This small molecule binds to this protein.
Small molecule (SMILES): N#Cc1cccc2[nH]nc(N)c12

Binding-site contacts:
Ligand atom CAE contacts residue LEU162 of chain 1.A at 4.1 Å (hydrophobic).
Ligand atom CAD contacts residue MET108 of chain 1.A at 3.7 Å (hydrophobic).
Ligand atom CAC contacts residue VAL47 of chain 1.A at 4.0 Å (hydrophobic).
Ligand atom CAB contacts residue VAL47 of chain 1.A at 3.8 Å (hydrophobic).
Ligand atom CAH contacts residue ALA60 of chain 1.A at 3.6 Å (hydrophobic).
Ligand atom CAL contacts residue LEU162 of chain 1.A at 3.6 Å (hydrophobic).
Ligand atom CAK contacts residue LEU39 of chain 1.A at 4.2 Å (hydrophobic).
Ligand atom C5 contacts residue VAL47 of chain 1.A at 4.3 Å (hydrophobic).
Ligand atom NAI contacts residue MET111 of chain 1.A at 3.3 Å (h-bond).
Ligand atom CAB contacts residue LEU162 of chain 1.A at 4.3 Å (hydrophobic).
Ligand atom NAJ contacts residue LEU39 of chain 1.A at 4.4 Å.
Ligand atom NAJ contacts residue ALA60 of chain 1.A at 3.7 Å.
Ligand atom CAE contacts residue ALA60 of chain 1.A at 4.2 Å (hydrophobic).
Ligand atom NAA contacts residue GLN118 of chain 1.A at 3.9 Å.
Ligand atom CAK contacts residue LEU162 of chain 1.A at 4.1 Å (hydrophobic).
Ligand atom C5 contacts residue LEU162 of chain 1.A at 3.7 Å (hydrophobic).
Ligand atom NAM contacts residue ALA60 of chain 1.A at 3.2 Å.
Ligand atom NAM contacts residue LEU162 of chain 1.A at 3.6 Å.
Ligand atom NAJ contacts residue LEU162 of chain 1.A at 4.0 Å.
Ligand atom NAJ contacts residue HIS110 of chain 1.A at 3.7 Å.
Ligand atom NAJ contacts residue MET111 of chain 1.A at 3.0 Å (h-bond).
Ligand atom CAD contacts residue CYS172 of chain 1.A at 4.2 Å (hydrophobic).
Ligand atom NAI contacts residue LEU39 of chain 1.A at 3.8 Å.
Ligand atom NAM contacts residue MET111 of chain 1.A at 3.9 Å.
Ligand atom CAD contacts residue VAL47 of chain 1.A at 4.2 Å (hydrophobic).
Ligand atom CAL contacts residue ALA60 of chain 1.A at 4.1 Å (hydrophobic).
Ligand atom NAA contacts residue LEU39 of chain 1.A at 3.4 Å (h-bond).
Ligand atom CAL contacts residue MET108 of chain 1.A at 3.4 Å (hydrophobic).
Ligand atom NAM contacts residue GLU109 of chain 1.A at 2.9 Å (salt-bridge).
Ligand atom NAI contacts residue GLY114 of chain 1.A at 3.9 Å.
Ligand atom CAD contacts residue LEU162 of chain 1.A at 4.1 Å (hydrophobic).
Ligand atom NAM contacts residue HIS110 of chain 1.A at 4.1 Å.
Ligand atom CAE contacts residue LEU39 of chain 1.A at 4.0 Å (hydrophobic).
Ligand atom NAA contacts residue SER115 of chain 1.A at 4.2 Å.
Ligand atom NAJ contacts residue GLU109 of chain 1.A at 3.5 Å (salt-bridge).
Ligand atom CAE contacts residue MET111 of chain 1.A at 4.0 Å (hydrophobic).
Ligand atom CAH contacts residue GLU109 of chain 1.A at 4.1 Å.
Ligand atom C5 contacts residue ALA60 of chain 1.A at 4.2 Å (hydrophobic).
Ligand atom CAC contacts residue LEU162 of chain 1.A at 3.9 Å (hydrophobic).
Ligand atom CAH contacts residue LEU162 of chain 1.A at 3.3 Å (hydrophobic).

Sequence of chain 1.A:
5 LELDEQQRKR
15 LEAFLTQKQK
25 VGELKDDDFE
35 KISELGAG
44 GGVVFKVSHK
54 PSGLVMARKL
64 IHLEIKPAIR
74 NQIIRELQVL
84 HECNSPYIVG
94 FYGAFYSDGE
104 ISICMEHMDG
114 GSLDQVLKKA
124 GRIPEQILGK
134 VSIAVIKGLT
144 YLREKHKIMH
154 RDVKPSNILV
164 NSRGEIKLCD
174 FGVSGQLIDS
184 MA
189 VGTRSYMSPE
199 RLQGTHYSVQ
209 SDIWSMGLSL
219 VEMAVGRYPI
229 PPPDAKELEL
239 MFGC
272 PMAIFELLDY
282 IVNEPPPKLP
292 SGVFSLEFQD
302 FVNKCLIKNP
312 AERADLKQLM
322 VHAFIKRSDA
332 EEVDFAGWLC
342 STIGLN